Binding-site contacts:
Ligand atom C7 contacts residue ASN318 of chain 1.B at 3.1 Å.
Ligand atom O7 contacts residue ASN318 of chain 1.B at 3.0 Å (h-bond).
Ligand atom O5 contacts residue ASN318 of chain 1.B at 2.4 Å (h-bond).
Ligand atom C4 contacts residue ASN318 of chain 1.B at 4.2 Å.
Ligand atom O7 contacts residue GLY314 of chain 1.B at 3.5 Å.
Ligand atom O4 contacts residue SER346 of chain 1.B at 4.5 Å.
Ligand atom C8 contacts residue PHE313 of chain 1.B at 3.6 Å (hydrophobic).
Ligand atom C5 contacts residue ASN318 of chain 1.B at 3.7 Å.
Ligand atom C1 contacts residue ASN318 of chain 1.B at 1.4 Å.
Ligand atom C8 contacts residue ASN318 of chain 1.B at 4.3 Å.
Ligand atom C2 contacts residue ASN318 of chain 1.B at 2.5 Å.
Ligand atom N2 contacts residue ASN318 of chain 1.B at 2.9 Å (h-bond).
Ligand atom C7 contacts residue PHE317 of chain 1.B at 4.4 Å (hydrophobic).
Ligand atom C7 contacts residue GLY314 of chain 1.B at 4.0 Å.
Ligand atom C8 contacts residue GLY314 of chain 1.B at 3.5 Å.
Ligand atom C8 contacts residue PHE317 of chain 1.B at 3.8 Å (hydrophobic).
Ligand atom C3 contacts residue ASN318 of chain 1.B at 3.8 Å.

Sequence of chain 1.B:
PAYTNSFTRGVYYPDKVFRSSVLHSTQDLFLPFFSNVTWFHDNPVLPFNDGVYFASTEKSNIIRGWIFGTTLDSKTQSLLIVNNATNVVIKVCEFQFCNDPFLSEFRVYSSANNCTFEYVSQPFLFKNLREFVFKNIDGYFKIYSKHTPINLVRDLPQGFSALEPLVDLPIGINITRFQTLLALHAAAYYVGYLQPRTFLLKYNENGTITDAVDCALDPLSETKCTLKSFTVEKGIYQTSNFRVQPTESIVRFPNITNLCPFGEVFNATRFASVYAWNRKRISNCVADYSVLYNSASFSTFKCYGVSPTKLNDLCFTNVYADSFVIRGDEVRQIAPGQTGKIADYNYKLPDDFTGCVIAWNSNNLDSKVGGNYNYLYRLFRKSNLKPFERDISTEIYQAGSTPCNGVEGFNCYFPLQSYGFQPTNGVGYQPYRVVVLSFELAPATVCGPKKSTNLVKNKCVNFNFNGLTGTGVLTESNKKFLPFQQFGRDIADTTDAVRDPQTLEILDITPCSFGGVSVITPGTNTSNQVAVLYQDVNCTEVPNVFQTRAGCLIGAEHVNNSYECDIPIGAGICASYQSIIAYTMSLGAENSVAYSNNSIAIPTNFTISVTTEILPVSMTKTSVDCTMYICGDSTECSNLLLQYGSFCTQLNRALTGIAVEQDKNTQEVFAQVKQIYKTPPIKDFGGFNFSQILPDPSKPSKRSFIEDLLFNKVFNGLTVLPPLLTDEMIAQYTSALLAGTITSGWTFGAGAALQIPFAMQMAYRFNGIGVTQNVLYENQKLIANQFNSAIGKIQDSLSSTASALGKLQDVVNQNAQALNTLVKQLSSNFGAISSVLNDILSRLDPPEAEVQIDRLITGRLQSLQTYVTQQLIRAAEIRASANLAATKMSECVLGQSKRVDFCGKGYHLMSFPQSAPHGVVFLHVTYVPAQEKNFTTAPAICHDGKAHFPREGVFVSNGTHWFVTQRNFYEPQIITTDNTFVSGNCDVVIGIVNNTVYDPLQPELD

A protein and the small-molecule ligand that binds it are described below.
Small molecule (SMILES): CC(=O)N[C@@H]1[C@@H](O)[C@H](O)[C@@H](CO)O[C@H]1O